Binding-site contacts:
Ligand atom C3 contacts residue ASN62 of chain 2.B at 3.8 Å.
Ligand atom O6 contacts residue LEU28 of chain 1.B at 3.1 Å.
Ligand atom C8 contacts residue PRO8 of chain 2.B at 3.6 Å (hydrophobic).
Ligand atom C5 contacts residue ASN62 of chain 2.B at 3.6 Å.
Ligand atom O7 contacts residue LEU43 of chain 2.A at 4.0 Å.
Ligand atom O7 contacts residue ALA131 of chain 2.A at 4.2 Å.
Ligand atom C6 contacts residue GLN7 of chain 2.B at 3.5 Å.
Ligand atom C5 contacts residue GLU129 of chain 2.A at 4.0 Å.
Ligand atom O5 contacts residue ASN62 of chain 2.B at 2.3 Å (h-bond).
Ligand atom C4 contacts residue ASN62 of chain 2.B at 4.2 Å.
Ligand atom C7 contacts residue VAL153 of chain 2.A at 4.4 Å (hydrophobic).
Ligand atom O6 contacts residue ALA6 of chain 2.B at 4.4 Å.
Ligand atom C6 contacts residue PHE34 of chain 1.B at 3.7 Å (hydrophobic).
Ligand atom C6 contacts residue GLU129 of chain 2.A at 4.3 Å.
Ligand atom O6 contacts residue PRO8 of chain 2.B at 3.8 Å.
Ligand atom O6 contacts residue GLN7 of chain 2.B at 2.7 Å (h-bond).
Ligand atom O5 contacts residue GLN7 of chain 2.B at 2.9 Å (h-bond).
Ligand atom C8 contacts residue THR65 of chain 2.B at 3.6 Å.
Ligand atom C6 contacts residue LEU28 of chain 1.B at 4.0 Å (hydrophobic).
Ligand atom C6 contacts residue ALA6 of chain 2.B at 4.1 Å (hydrophobic).
Ligand atom C5 contacts residue GLN7 of chain 2.B at 3.9 Å.
Ligand atom O7 contacts residue ASN62 of chain 2.B at 3.9 Å.
Ligand atom C1 contacts residue GLN7 of chain 2.B at 3.8 Å.
Ligand atom O4 contacts residue PHE34 of chain 1.B at 4.1 Å.
Ligand atom C8 contacts residue ALA131 of chain 2.A at 3.9 Å (hydrophobic).
Ligand atom C8 contacts residue GLU129 of chain 2.A at 3.4 Å.
Ligand atom O4 contacts residue GLU129 of chain 2.A at 4.0 Å.
Ligand atom C1 contacts residue ASN62 of chain 2.B at 1.4 Å.
Ligand atom O6 contacts residue LEU28 of chain 1.B at 4.4 Å.
Ligand atom C2 contacts residue ASN62 of chain 2.B at 2.4 Å.
Ligand atom C7 contacts residue GLU129 of chain 2.A at 3.9 Å.
Ligand atom C8 contacts residue GLY130 of chain 2.A at 3.9 Å.
Ligand atom N2 contacts residue GLU129 of chain 2.A at 4.3 Å.
Ligand atom N2 contacts residue ASN62 of chain 2.B at 2.9 Å (h-bond).
Ligand atom O6 contacts residue GLU129 of chain 2.A at 3.5 Å.
Ligand atom C8 contacts residue VAL153 of chain 2.A at 4.1 Å (hydrophobic).
Ligand atom O7 contacts residue VAL153 of chain 2.A at 4.2 Å.
Ligand atom O3 contacts residue GLU129 of chain 2.A at 3.9 Å.
Ligand atom C7 contacts residue ASN62 of chain 2.B at 3.7 Å.
Ligand atom C8 contacts residue TRP30 of chain 1.B at 4.0 Å (hydrophobic).

Sequence of chain 2.B:
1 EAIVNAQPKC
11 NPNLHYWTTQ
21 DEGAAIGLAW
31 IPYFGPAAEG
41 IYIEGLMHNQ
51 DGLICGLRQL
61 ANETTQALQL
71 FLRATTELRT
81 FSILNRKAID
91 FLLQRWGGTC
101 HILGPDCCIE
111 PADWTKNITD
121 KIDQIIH

Sequence of chain 1.B:
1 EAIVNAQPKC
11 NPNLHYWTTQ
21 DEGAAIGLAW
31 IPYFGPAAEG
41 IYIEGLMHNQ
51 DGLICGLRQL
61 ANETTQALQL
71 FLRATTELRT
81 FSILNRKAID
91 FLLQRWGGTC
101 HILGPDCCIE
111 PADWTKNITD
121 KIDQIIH

This small molecule binds to this protein.
Small molecule (SMILES): CC(=O)N[C@H]1[C@H](O[C@H]2[C@H](O)[C@@H](NC(C)=O)CO[C@@H]2CO)O[C@H](CO)[C@@H](O[C@@H]2O[C@H](CO[C@H]3O[C@H](CO)[C@@H](O)[C@H](O)[C@@H]3O[C@@H]3O[C@H](CO)[C@@H](O)[C@H](O)[C@H]3NC(C)=O)[C@@H](O)[C@H](O[C@H]3O[C@H](CO)[C@@H](O)[C@H](O)[C@@H]3O)[C@@H]2O)[C@@H]1O

Sequence of chain 2.A:
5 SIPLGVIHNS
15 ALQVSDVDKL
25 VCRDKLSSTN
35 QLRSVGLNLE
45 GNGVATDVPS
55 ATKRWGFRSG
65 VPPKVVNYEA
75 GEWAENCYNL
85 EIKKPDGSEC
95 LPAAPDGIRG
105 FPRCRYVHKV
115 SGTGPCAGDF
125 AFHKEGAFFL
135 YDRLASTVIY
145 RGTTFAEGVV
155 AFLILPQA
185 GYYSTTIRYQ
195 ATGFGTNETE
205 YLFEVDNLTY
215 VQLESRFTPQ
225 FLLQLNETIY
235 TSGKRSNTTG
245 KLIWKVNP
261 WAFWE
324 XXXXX